Binding-site contacts:
Ligand atom C5 contacts residue ASN285 of chain 3.A at 3.6 Å.
Ligand atom C1 contacts residue ASN298 of chain 3.A at 4.0 Å.
Ligand atom C6 contacts residue GLU398 of chain 3.A at 4.3 Å.
Ligand atom C5 contacts residue ASN298 of chain 3.A at 3.8 Å.
Ligand atom C6 contacts residue ASN298 of chain 3.A at 4.1 Å.
Ligand atom O5 contacts residue ASN298 of chain 3.A at 3.8 Å.
Ligand atom N2 contacts residue ASN285 of chain 3.A at 3.0 Å (h-bond).
Ligand atom O7 contacts residue ASN285 of chain 3.A at 3.2 Å (h-bond).
Ligand atom C8 contacts residue ASN285 of chain 3.A at 4.5 Å.
Ligand atom C8 contacts residue VAL297 of chain 3.A at 4.1 Å (hydrophobic).
Ligand atom C2 contacts residue ASN285 of chain 3.A at 2.5 Å.
Ligand atom C1 contacts residue ASN285 of chain 3.A at 1.4 Å.
Ligand atom C1 contacts residue VAL297 of chain 3.A at 3.8 Å (hydrophobic).
Ligand atom C3 contacts residue VAL297 of chain 3.A at 4.2 Å (hydrophobic).
Ligand atom O5 contacts residue ASN285 of chain 3.A at 2.4 Å (h-bond).
Ligand atom C3 contacts residue ASN285 of chain 3.A at 3.8 Å.
Ligand atom C2 contacts residue VAL297 of chain 3.A at 4.0 Å (hydrophobic).
Ligand atom C7 contacts residue ASN285 of chain 3.A at 3.3 Å.
Ligand atom N2 contacts residue VAL297 of chain 3.A at 3.5 Å (h-bond).
Ligand atom C7 contacts residue VAL297 of chain 3.A at 4.4 Å (hydrophobic).
Ligand atom C8 contacts residue SER45 of chain 3.A at 3.5 Å.
Ligand atom C4 contacts residue ASN285 of chain 3.A at 4.3 Å.

A protein and the small-molecule ligand that binds it are described below.
Small molecule (SMILES): CC(=O)N[C@@H]1[C@@H](O)[C@H](O)[C@@H](CO)O[C@H]1O

Sequence of chain 3.A:
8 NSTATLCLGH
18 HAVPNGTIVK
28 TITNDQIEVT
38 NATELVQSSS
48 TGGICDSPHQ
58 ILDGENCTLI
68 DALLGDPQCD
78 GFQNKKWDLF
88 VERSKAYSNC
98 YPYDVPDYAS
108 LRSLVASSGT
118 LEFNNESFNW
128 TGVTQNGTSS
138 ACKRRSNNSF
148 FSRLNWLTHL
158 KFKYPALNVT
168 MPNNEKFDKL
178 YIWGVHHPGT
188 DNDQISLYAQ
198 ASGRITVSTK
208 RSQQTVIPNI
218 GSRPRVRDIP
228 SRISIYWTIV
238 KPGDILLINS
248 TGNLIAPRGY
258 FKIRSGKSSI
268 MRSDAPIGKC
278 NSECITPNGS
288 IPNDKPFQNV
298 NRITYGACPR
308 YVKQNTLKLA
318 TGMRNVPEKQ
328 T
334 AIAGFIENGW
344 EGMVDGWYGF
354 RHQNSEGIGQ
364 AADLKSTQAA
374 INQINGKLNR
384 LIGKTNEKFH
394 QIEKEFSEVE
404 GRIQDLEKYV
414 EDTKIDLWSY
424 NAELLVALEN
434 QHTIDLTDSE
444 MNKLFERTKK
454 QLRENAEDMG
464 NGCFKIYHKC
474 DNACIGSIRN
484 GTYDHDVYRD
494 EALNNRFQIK